This small molecule binds to this protein.
Small molecule (SMILES): O=C1CC[C@H](N2C(=O)c3ccccc3C2=O)C(=O)N1

Binding-site contacts:
Ligand atom C4 contacts residue TRP86 of chain 1.A at 4.0 Å (hydrophobic).
Ligand atom C08 contacts residue TRP80 of chain 1.A at 3.7 Å (hydrophobic).
Ligand atom O16 contacts residue GLU77 of chain 1.A at 3.7 Å.
Ligand atom C14 contacts residue ASN51 of chain 1.A at 3.8 Å.
Ligand atom O18 contacts residue ASN51 of chain 1.A at 3.0 Å (h-bond).
Ligand atom O01 contacts residue PHE78 of chain 1.A at 3.7 Å.
Ligand atom C19 contacts residue ASN51 of chain 1.A at 3.6 Å.
Ligand atom C06 contacts residue TYR102 of chain 1.A at 3.5 Å (hydrophobic).
Ligand atom O01 contacts residue ASN51 of chain 1.A at 3.5 Å.
Ligand atom O05 contacts residue TRP86 of chain 1.A at 3.7 Å.
Ligand atom C07 contacts residue TRP86 of chain 1.A at 3.4 Å (hydrophobic).
Ligand atom C07 contacts residue TRP100 of chain 1.A at 3.4 Å (hydrophobic).
Ligand atom N09 contacts residue ASN51 of chain 1.A at 3.9 Å.
Ligand atom C04 contacts residue SER79 of chain 1.A at 4.0 Å.
Ligand atom O16 contacts residue PHE78 of chain 1.A at 3.4 Å.
Ligand atom C04 contacts residue PHE78 of chain 1.A at 3.7 Å (hydrophobic).
Ligand atom C06 contacts residue TRP86 of chain 1.A at 3.7 Å (hydrophobic).
Ligand atom C13 contacts residue PRO52 of chain 1.A at 3.6 Å (hydrophobic).
Ligand atom C4 contacts residue PRO52 of chain 1.A at 3.7 Å (hydrophobic).
Ligand atom C04 contacts residue TRP80 of chain 1.A at 3.3 Å (hydrophobic).
Ligand atom O05 contacts residue TYR102 of chain 1.A at 2.8 Å (h-bond).
Ligand atom O16 contacts residue TRP86 of chain 1.A at 3.2 Å.
Ligand atom C02 contacts residue TRP80 of chain 1.A at 3.3 Å (hydrophobic).
Ligand atom C04 contacts residue TYR102 of chain 1.A at 3.5 Å (hydrophobic).
Ligand atom O05 contacts residue PHE78 of chain 1.A at 3.8 Å.
Ligand atom O01 contacts residue TRP80 of chain 1.A at 3.5 Å.
Ligand atom O18 contacts residue TRP100 of chain 1.A at 3.6 Å.
Ligand atom O05 contacts residue TRP80 of chain 1.A at 3.1 Å (h-bond).
Ligand atom O01 contacts residue PRO52 of chain 1.A at 3.4 Å.
Ligand atom C3 contacts residue ASN51 of chain 1.A at 3.4 Å.
Ligand atom N03 contacts residue PHE78 of chain 1.A at 2.9 Å (h-bond).
Ligand atom C06 contacts residue TRP80 of chain 1.A at 3.6 Å (hydrophobic).
Ligand atom C04 contacts residue TRP86 of chain 1.A at 3.8 Å (hydrophobic).
Ligand atom C12 contacts residue PRO52 of chain 1.A at 4.0 Å (hydrophobic).
Ligand atom C14 contacts residue PRO52 of chain 1.A at 3.9 Å (hydrophobic).
Ligand atom C08 contacts residue TRP100 of chain 1.A at 4.0 Å (hydrophobic).
Ligand atom N03 contacts residue TRP80 of chain 1.A at 3.2 Å.
Ligand atom C02 contacts residue PHE78 of chain 1.A at 3.7 Å (hydrophobic).
Ligand atom C06 contacts residue TRP100 of chain 1.A at 3.6 Å (hydrophobic).
Ligand atom O05 contacts residue SER79 of chain 1.A at 3.4 Å.

Sequence of chain 1.A:
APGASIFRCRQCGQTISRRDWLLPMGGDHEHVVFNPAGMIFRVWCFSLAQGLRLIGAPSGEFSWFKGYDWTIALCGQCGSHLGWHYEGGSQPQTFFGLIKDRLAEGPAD